Binding-site contacts:
Ligand atom C1 contacts residue ASN338 of chain 1.B at 1.4 Å.
Ligand atom C8 contacts residue ASN365 of chain 1.B at 3.3 Å.
Ligand atom O5 contacts residue ASN338 of chain 1.B at 2.3 Å (h-bond).
Ligand atom C7 contacts residue ASN365 of chain 1.B at 4.5 Å.
Ligand atom C5 contacts residue ASN338 of chain 1.B at 3.6 Å.
Ligand atom O7 contacts residue ASN338 of chain 1.B at 4.4 Å.
Ligand atom C7 contacts residue PHE366 of chain 1.B at 4.5 Å (hydrophobic).
Ligand atom C7 contacts residue ASN338 of chain 1.B at 3.9 Å.
Ligand atom C3 contacts residue ASN338 of chain 1.B at 3.8 Å.
Ligand atom C8 contacts residue ASN338 of chain 1.B at 4.3 Å.
Ligand atom C2 contacts residue ASN338 of chain 1.B at 2.5 Å.
Ligand atom N2 contacts residue ASN338 of chain 1.B at 2.9 Å (h-bond).
Ligand atom C4 contacts residue ASN338 of chain 1.B at 4.2 Å.
Ligand atom C8 contacts residue PHE366 of chain 1.B at 3.3 Å (hydrophobic).

This protein binds this small molecule.
Small molecule (SMILES): CC(=O)N[C@@H]1[C@@H](O)[C@H](O)[C@@H](CO)O[C@H]1O

Sequence of chain 1.B:
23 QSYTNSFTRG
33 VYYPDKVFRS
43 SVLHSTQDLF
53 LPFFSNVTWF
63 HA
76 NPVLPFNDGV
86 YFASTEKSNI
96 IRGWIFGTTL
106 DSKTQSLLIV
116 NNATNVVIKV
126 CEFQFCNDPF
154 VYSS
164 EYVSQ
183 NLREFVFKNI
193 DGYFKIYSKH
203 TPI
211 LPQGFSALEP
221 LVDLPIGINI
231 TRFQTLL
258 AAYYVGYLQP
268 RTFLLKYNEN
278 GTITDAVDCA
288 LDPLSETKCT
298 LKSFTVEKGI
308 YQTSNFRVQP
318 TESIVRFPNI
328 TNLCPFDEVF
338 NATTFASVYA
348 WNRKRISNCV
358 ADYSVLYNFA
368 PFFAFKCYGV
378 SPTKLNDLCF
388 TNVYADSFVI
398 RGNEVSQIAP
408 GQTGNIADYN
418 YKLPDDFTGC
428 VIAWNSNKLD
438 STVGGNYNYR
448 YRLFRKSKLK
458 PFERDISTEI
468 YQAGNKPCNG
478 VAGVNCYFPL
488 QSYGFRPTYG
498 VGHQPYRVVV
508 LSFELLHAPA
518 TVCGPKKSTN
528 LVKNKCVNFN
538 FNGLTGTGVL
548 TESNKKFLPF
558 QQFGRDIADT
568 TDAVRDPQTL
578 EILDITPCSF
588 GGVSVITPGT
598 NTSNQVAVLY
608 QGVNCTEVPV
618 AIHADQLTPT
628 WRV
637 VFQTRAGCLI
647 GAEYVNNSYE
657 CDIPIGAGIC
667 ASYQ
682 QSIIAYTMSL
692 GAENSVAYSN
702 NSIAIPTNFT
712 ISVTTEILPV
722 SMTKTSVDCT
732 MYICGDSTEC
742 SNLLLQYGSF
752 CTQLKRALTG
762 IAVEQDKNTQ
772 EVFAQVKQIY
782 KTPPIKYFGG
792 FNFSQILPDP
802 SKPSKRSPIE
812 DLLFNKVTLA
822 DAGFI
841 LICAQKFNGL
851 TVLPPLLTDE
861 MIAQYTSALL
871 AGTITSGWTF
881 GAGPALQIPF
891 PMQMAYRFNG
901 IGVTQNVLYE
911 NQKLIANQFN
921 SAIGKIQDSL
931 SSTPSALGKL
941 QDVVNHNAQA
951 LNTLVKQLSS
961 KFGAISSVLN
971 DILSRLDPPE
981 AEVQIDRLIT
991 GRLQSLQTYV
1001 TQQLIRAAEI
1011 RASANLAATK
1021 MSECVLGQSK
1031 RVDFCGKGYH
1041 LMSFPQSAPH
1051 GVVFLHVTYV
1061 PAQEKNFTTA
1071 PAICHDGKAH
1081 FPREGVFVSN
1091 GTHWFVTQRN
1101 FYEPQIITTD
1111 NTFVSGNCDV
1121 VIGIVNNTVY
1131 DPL